Sequence of chain 1.A:
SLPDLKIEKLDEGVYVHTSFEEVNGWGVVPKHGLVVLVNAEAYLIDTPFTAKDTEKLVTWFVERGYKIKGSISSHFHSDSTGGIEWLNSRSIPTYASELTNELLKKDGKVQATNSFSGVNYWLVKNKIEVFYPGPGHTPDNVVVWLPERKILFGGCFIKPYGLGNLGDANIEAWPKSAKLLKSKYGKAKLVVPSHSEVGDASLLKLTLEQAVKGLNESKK

The protein below binds the small molecule below.
Small molecule (SMILES): O=C(O)[C@@H](Cc1ccccc1)[C@H](Cc1ccc2c(c1)OCO2)C(=O)O

Binding-site contacts:
Ligand atom O3 contacts residue ASP81 of chain 1.A at 3.0 Å (salt-bridge).
Ligand atom C13 contacts residue LYS161 of chain 1.A at 3.5 Å.
Ligand atom O14 contacts residue HIS139 of chain 1.A at 3.5 Å.
Ligand atom C9 contacts residue SER80 of chain 1.A at 3.6 Å.
Ligand atom O15 contacts residue ASN167 of chain 1.A at 2.9 Å (h-bond).
Ligand atom O15 contacts residue HIS139 of chain 1.A at 3.5 Å.
Ligand atom C13 contacts residue ZN1 of chain 1.D at 3.3 Å.
Ligand atom C2 contacts residue HIS79 of chain 1.A at 3.6 Å.
Ligand atom O15 contacts residue GLY166 of chain 1.A at 3.6 Å.
Ligand atom C16 contacts residue HIS197 of chain 1.A at 3.5 Å.
Ligand atom O3 contacts residue ZN1 of chain 1.D at 2.1 Å.
Ligand atom O3 contacts residue HIS139 of chain 1.A at 3.2 Å (h-bond).
Ligand atom C2 contacts residue HIS139 of chain 1.A at 3.5 Å.
Ligand atom O20 contacts residue GLY166 of chain 1.A at 3.7 Å.
Ligand atom O4 contacts residue ZN1 of chain 1.C at 2.7 Å.
Ligand atom O3 contacts residue HIS77 of chain 1.A at 3.6 Å (h-bond).
Ligand atom O15 contacts residue LYS161 of chain 1.A at 2.7 Å (salt-bridge).
Ligand atom C2 contacts residue ZN1 of chain 1.C at 2.7 Å.
Ligand atom C23 contacts residue GLY166 of chain 1.A at 3.3 Å.
Ligand atom C1 contacts residue ZN1 of chain 1.D at 3.2 Å.
Ligand atom O22 contacts residue GLY166 of chain 1.A at 3.5 Å.
Ligand atom O4 contacts residue HIS139 of chain 1.A at 3.0 Å.
Ligand atom O4 contacts residue ASN167 of chain 1.A at 2.8 Å (h-bond).
Ligand atom O3 contacts residue CYS158 of chain 1.A at 3.6 Å.
Ligand atom C24 contacts residue TRP28 of chain 1.A at 3.6 Å (hydrophobic).
Ligand atom C13 contacts residue HIS197 of chain 1.A at 3.5 Å.
Ligand atom O14 contacts residue LYS161 of chain 1.A at 3.4 Å (salt-bridge).
Ligand atom O4 contacts residue HIS79 of chain 1.A at 3.1 Å (h-bond).
Ligand atom C7 contacts residue ASN167 of chain 1.A at 3.7 Å.
Ligand atom C21 contacts residue GLY166 of chain 1.A at 3.7 Å.
Ligand atom C25 contacts residue TRP28 of chain 1.A at 3.7 Å (hydrophobic).
Ligand atom O14 contacts residue ZN1 of chain 1.D at 2.3 Å.
Ligand atom O14 contacts residue HIS197 of chain 1.A at 2.9 Å (h-bond).
Ligand atom C12 contacts residue ZN1 of chain 1.D at 3.7 Å.
Ligand atom O3 contacts residue ZN1 of chain 1.C at 2.0 Å.
Ligand atom C19 contacts residue GLY166 of chain 1.A at 3.5 Å.
Ligand atom O14 contacts residue CYS158 of chain 1.A at 3.5 Å.
Ligand atom C2 contacts residue ZN1 of chain 1.D at 2.9 Å.
Ligand atom O3 contacts residue HIS79 of chain 1.A at 3.4 Å (h-bond).
Ligand atom C13 contacts residue HIS139 of chain 1.A at 3.7 Å.